Sequence of chain 46.A:
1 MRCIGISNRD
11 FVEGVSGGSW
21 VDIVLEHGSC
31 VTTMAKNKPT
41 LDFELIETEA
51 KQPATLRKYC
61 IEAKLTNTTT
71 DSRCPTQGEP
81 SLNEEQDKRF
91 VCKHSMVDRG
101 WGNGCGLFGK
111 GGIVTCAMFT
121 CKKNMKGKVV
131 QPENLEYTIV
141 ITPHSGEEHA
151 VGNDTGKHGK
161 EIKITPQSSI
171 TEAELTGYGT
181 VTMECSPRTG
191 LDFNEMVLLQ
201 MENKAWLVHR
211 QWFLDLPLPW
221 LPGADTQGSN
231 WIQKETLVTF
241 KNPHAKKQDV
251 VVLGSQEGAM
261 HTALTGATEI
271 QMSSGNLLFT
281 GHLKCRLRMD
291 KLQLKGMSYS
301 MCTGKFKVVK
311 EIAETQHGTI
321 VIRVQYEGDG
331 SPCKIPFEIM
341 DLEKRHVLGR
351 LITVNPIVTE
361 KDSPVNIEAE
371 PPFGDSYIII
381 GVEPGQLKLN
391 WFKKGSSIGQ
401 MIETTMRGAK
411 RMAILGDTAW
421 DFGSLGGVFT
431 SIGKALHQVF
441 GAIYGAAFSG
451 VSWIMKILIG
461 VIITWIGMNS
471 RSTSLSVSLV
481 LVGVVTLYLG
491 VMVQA

Binding-site contacts:
Ligand atom C5 contacts residue ASN67 of chain 46.A at 3.7 Å.
Ligand atom C3 contacts residue ASN67 of chain 46.A at 3.8 Å.
Ligand atom C7 contacts residue ASN67 of chain 46.A at 3.7 Å.
Ligand atom C2 contacts residue ASN67 of chain 46.A at 2.5 Å.
Ligand atom C4 contacts residue ASN67 of chain 46.A at 4.2 Å.
Ligand atom C8 contacts residue PHE90 of chain 46.A at 3.9 Å (hydrophobic).
Ligand atom C8 contacts residue ASN67 of chain 46.A at 4.2 Å.
Ligand atom O7 contacts residue ASN67 of chain 46.A at 4.1 Å.
Ligand atom O5 contacts residue ASN67 of chain 46.A at 2.4 Å (h-bond).
Ligand atom N2 contacts residue ASN67 of chain 46.A at 2.9 Å (h-bond).
Ligand atom C8 contacts residue MET118 of chain 46.A at 4.3 Å (hydrophobic).
Ligand atom C1 contacts residue ASN67 of chain 46.A at 1.4 Å.

This protein binds this small molecule.
Small molecule (SMILES): CC(=O)N[C@@H]1[C@@H](O)[C@H](O)[C@@H](CO)O[C@H]1O